Sequence of chain 1.B:
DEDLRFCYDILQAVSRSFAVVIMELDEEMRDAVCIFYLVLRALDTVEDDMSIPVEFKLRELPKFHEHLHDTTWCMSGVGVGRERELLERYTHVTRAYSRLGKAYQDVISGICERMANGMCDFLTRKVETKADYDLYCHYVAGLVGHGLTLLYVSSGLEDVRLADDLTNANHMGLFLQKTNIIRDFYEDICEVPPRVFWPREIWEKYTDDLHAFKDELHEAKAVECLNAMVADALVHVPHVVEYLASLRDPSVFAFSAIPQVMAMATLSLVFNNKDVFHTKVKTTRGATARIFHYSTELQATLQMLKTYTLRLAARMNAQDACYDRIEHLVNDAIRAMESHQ

Binding-site contacts:
Ligand atom CAJ contacts residue VAL168 of chain 1.B at 3.5 Å (hydrophobic).
Ligand atom CBA contacts residue SER280 of chain 1.B at 3.8 Å.
Ligand atom CAK contacts residue VAL168 of chain 1.B at 3.5 Å (hydrophobic).
Ligand atom CAM contacts residue LEU64 of chain 1.B at 3.7 Å (hydrophobic).
Ligand atom CAP contacts residue ASP68 of chain 1.B at 3.6 Å.
Ligand atom CBC contacts residue LEU172 of chain 1.B at 3.6 Å (hydrophobic).
Ligand atom CAA contacts residue TYR267 of chain 1.B at 3.5 Å (hydrophobic).
Ligand atom CAA contacts residue TYR176 of chain 1.B at 3.8 Å (hydrophobic).
Ligand atom CAA contacts residue MET196 of chain 1.B at 3.6 Å (hydrophobic).
Ligand atom OAC contacts residue GLN201 of chain 1.B at 3.7 Å.
Ligand atom NBE contacts residue LEU200 of chain 1.B at 3.6 Å.
Ligand atom CAH contacts residue VAL168 of chain 1.B at 3.7 Å (hydrophobic).
Ligand atom CAE contacts residue VAL164 of chain 1.B at 3.5 Å (hydrophobic).
Ligand atom CAK contacts residue ALA165 of chain 1.B at 3.8 Å (hydrophobic).
Ligand atom CAJ contacts residue TYR61 of chain 1.B at 3.5 Å (hydrophobic).
Ligand atom CAW contacts residue VAL168 of chain 1.B at 3.9 Å (hydrophobic).
Ligand atom CAL contacts residue VAL168 of chain 1.B at 3.9 Å (hydrophobic).
Ligand atom OAV contacts residue MET196 of chain 1.B at 3.0 Å.
Ligand atom CAF contacts residue VAL57 of chain 1.B at 3.9 Å (hydrophobic).
Ligand atom CAL contacts residue LEU200 of chain 1.B at 3.8 Å (hydrophobic).
Ligand atom NBE contacts residue LEU172 of chain 1.B at 3.7 Å.
Ligand atom OAB contacts residue GLN284 of chain 1.B at 3.4 Å (h-bond).
Ligand atom CBF contacts residue VAL164 of chain 1.B at 3.4 Å (hydrophobic).
Ligand atom CAY contacts residue LEU200 of chain 1.B at 3.6 Å (hydrophobic).
Ligand atom CAF contacts residue PHE60 of chain 1.B at 3.8 Å (hydrophobic).
Ligand atom CAG contacts residue PHE279 of chain 1.B at 4.0 Å (hydrophobic).
Ligand atom CAZ contacts residue VAL168 of chain 1.B at 3.7 Å (hydrophobic).
Ligand atom OAC contacts residue VAL164 of chain 1.B at 2.7 Å (h-bond).
Ligand atom CAG contacts residue VAL57 of chain 1.B at 3.6 Å (hydrophobic).
Ligand atom CAR contacts residue LEU172 of chain 1.B at 3.6 Å (hydrophobic).
Ligand atom CAX contacts residue VAL168 of chain 1.B at 3.5 Å (hydrophobic).
Ligand atom CAG contacts residue PHE42 of chain 1.B at 3.5 Å (hydrophobic).
Ligand atom OAB contacts residue SER280 of chain 1.B at 2.8 Å (h-bond).
Ligand atom CAD contacts residue VAL168 of chain 1.B at 3.7 Å (hydrophobic).
Ligand atom CAW contacts residue TYR61 of chain 1.B at 3.7 Å (hydrophobic).
Ligand atom CBB contacts residue VAL164 of chain 1.B at 3.5 Å (hydrophobic).
Ligand atom CAI contacts residue PHE42 of chain 1.B at 3.3 Å (hydrophobic).
Ligand atom CAH contacts residue TYR61 of chain 1.B at 3.6 Å (hydrophobic).
Ligand atom CAF contacts residue TYR61 of chain 1.B at 3.8 Å (hydrophobic).
Ligand atom OAB contacts residue PRO283 of chain 1.B at 3.6 Å.

The small molecule below binds the protein below.
Small molecule (SMILES): CO[C@H]1CN(c2ccc(C#C[C@@]3(O)CN4CCC3CC4)c(Cc3ccccc3)n2)C[C@H]1O